The protein below binds the small molecule below.
Small molecule (SMILES): CC(=O)N[C@@H]1[C@@H](O)[C@H](O)[C@@H](CO)O[C@H]1O

Binding-site contacts:
Ligand atom C7 contacts residue SER420 of chain 1.A at 3.2 Å.
Ligand atom C3 contacts residue SER420 of chain 1.A at 3.3 Å.
Ligand atom O7 contacts residue SER545 of chain 1.A at 4.4 Å.
Ligand atom C3 contacts residue ASN546 of chain 1.A at 3.8 Å.
Ligand atom N2 contacts residue SER420 of chain 1.A at 2.8 Å (h-bond).
Ligand atom C7 contacts residue SER545 of chain 1.A at 3.7 Å.
Ligand atom C8 contacts residue SER420 of chain 1.A at 3.3 Å.
Ligand atom C1 contacts residue ASN546 of chain 1.A at 1.4 Å.
Ligand atom C8 contacts residue HIS417 of chain 1.A at 3.7 Å.
Ligand atom O7 contacts residue ASN546 of chain 1.A at 3.2 Å (h-bond).
Ligand atom O5 contacts residue ASN546 of chain 1.A at 2.4 Å (h-bond).
Ligand atom C4 contacts residue ASN546 of chain 1.A at 4.2 Å.
Ligand atom C8 contacts residue SER545 of chain 1.A at 3.3 Å.
Ligand atom C2 contacts residue SER420 of chain 1.A at 3.6 Å.
Ligand atom C2 contacts residue ASN546 of chain 1.A at 2.4 Å.
Ligand atom N2 contacts residue SER545 of chain 1.A at 3.9 Å.
Ligand atom N2 contacts residue ASN546 of chain 1.A at 2.9 Å (h-bond).
Ligand atom C8 contacts residue ASP543 of chain 1.A at 3.6 Å.
Ligand atom C7 contacts residue ASN546 of chain 1.A at 3.2 Å.
Ligand atom C8 contacts residue ASN546 of chain 1.A at 4.4 Å.
Ligand atom O7 contacts residue SER420 of chain 1.A at 4.0 Å.
Ligand atom O3 contacts residue SER420 of chain 1.A at 2.5 Å (h-bond).
Ligand atom C5 contacts residue ASN546 of chain 1.A at 3.7 Å.

Sequence of chain 1.A:
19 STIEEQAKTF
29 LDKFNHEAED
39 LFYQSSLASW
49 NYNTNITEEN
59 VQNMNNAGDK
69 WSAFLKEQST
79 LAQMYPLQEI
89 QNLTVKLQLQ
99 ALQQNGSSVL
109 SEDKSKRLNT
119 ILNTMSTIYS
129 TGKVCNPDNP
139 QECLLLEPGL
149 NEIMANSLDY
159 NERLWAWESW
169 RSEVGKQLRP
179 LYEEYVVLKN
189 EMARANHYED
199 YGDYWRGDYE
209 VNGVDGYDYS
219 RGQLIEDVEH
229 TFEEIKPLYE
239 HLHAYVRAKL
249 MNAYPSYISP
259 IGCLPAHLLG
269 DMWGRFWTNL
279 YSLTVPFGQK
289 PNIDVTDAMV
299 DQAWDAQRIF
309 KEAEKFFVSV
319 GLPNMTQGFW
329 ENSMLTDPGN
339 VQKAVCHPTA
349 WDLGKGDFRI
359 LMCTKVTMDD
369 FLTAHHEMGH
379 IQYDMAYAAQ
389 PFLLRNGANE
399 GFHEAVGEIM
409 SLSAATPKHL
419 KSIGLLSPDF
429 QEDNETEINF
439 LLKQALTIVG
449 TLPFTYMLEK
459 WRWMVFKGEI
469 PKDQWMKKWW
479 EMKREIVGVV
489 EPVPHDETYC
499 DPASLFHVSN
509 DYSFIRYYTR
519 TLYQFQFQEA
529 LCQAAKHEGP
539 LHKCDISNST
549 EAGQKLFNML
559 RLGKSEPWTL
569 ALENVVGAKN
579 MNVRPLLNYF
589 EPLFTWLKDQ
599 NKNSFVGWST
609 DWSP